Binding-site contacts:
Ligand atom CAF contacts residue OXY1 of chain 1.E at 3.4 Å.
Ligand atom OAE contacts residue ARG288 of chain 1.A at 4.3 Å.
Ligand atom CAN contacts residue FLV1 of chain 1.D at 4.2 Å.
Ligand atom OAD contacts residue LEU293 of chain 1.A at 2.9 Å (h-bond).
Ligand atom CAO contacts residue HEM1 of chain 1.B at 3.7 Å.
Ligand atom CAH contacts residue HEM1 of chain 1.B at 3.5 Å.
Ligand atom OAE contacts residue OXY1 of chain 1.E at 4.2 Å.
Ligand atom OAC contacts residue HEM1 of chain 1.B at 3.2 Å.
Ligand atom CAG contacts residue GLY292 of chain 1.A at 3.9 Å.
Ligand atom CAM contacts residue GLY292 of chain 1.A at 4.2 Å.
Ligand atom CAL contacts residue ARG288 of chain 1.A at 3.3 Å.
Ligand atom CAF contacts residue FLV1 of chain 1.D at 3.5 Å.
Ligand atom CAI contacts residue FLV1 of chain 1.D at 3.3 Å.
Ligand atom CAM contacts residue HEM1 of chain 1.B at 3.6 Å.
Ligand atom CAL contacts residue HEM1 of chain 1.B at 3.8 Å.
Ligand atom CAG contacts residue ARG288 of chain 1.A at 3.6 Å.
Ligand atom CAK contacts residue OXY1 of chain 1.E at 4.3 Å.
Ligand atom OAE contacts residue ILE394 of chain 1.A at 3.8 Å.
Ligand atom CAN contacts residue HEM1 of chain 1.B at 3.4 Å.
Ligand atom OAC contacts residue OXY1 of chain 1.E at 3.8 Å.
Ligand atom CAK contacts residue HEM1 of chain 1.B at 3.6 Å.
Ligand atom CAH contacts residue FLV1 of chain 1.D at 3.6 Å.
Ligand atom CAM contacts residue LEU293 of chain 1.A at 3.8 Å (hydrophobic).
Ligand atom OAD contacts residue GLY292 of chain 1.A at 3.3 Å.
Ligand atom OAE contacts residue HEM1 of chain 1.B at 3.7 Å.
Ligand atom CAO contacts residue ARG288 of chain 1.A at 4.0 Å.
Ligand atom OAB contacts residue LEU293 of chain 1.A at 3.3 Å.
Ligand atom OAB contacts residue HEM1 of chain 1.B at 3.7 Å.
Ligand atom OAC contacts residue FLV1 of chain 1.D at 3.0 Å.
Ligand atom CAF contacts residue HEM1 of chain 1.B at 3.4 Å.
Ligand atom CAK contacts residue FLV1 of chain 1.D at 4.0 Å.
Ligand atom OAA contacts residue ARG288 of chain 1.A at 3.1 Å (salt-bridge).
Ligand atom OAB contacts residue ARG71 of chain 1.A at 3.5 Å (salt-bridge).
Ligand atom CAI contacts residue OXY1 of chain 1.E at 4.1 Å.
Ligand atom CAJ contacts residue GLY292 of chain 1.A at 3.5 Å.
Ligand atom CAJ contacts residue HEM1 of chain 1.B at 4.2 Å.
Ligand atom CAI contacts residue HEM1 of chain 1.B at 3.4 Å.
Ligand atom OAE contacts residue HIS287 of chain 1.A at 4.0 Å.
Ligand atom CAJ contacts residue LEU293 of chain 1.A at 3.5 Å (hydrophobic).
Ligand atom OAA contacts residue HEM1 of chain 1.B at 3.7 Å.

The protein below binds the small molecule below.
Small molecule (SMILES): O=C1C(O)=CC(=O)c2c(O)cc(O)cc21

Sequence of chain 1.A:
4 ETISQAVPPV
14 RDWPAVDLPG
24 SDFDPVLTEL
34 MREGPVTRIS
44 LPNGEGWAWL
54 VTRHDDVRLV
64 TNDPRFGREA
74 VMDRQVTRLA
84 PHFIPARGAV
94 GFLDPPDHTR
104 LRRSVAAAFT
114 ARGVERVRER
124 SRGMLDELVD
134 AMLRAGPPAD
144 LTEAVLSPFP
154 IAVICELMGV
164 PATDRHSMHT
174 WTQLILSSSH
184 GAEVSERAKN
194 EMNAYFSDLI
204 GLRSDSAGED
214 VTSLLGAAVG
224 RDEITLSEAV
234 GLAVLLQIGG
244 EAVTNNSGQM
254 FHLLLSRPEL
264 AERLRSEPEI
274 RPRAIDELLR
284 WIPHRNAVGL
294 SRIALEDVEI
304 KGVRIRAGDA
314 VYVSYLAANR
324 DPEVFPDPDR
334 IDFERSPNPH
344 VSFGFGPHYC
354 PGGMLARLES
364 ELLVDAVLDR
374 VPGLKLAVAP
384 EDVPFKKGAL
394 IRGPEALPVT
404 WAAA